Sequence of chain 1.D:
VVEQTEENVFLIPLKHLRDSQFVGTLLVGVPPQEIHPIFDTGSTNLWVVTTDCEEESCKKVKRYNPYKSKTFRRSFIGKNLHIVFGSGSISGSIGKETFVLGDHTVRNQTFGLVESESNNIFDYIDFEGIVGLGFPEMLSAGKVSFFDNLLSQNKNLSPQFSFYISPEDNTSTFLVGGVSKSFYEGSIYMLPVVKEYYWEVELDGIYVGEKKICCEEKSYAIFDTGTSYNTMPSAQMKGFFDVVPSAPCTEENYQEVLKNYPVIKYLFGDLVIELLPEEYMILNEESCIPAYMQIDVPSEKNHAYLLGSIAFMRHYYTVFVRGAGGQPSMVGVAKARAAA

Binding-site contacts:
Ligand atom C03 contacts residue ASP238 of chain 1.D at 3.9 Å.
Ligand atom N04 contacts residue GLY50 of chain 1.D at 3.6 Å.
Ligand atom C02 contacts residue ASP238 of chain 1.D at 3.5 Å.
Ligand atom C06 contacts residue GLY240 of chain 1.D at 3.9 Å.
Ligand atom C16 contacts residue MET307 of chain 1.D at 3.5 Å (hydrophobic).
Ligand atom C27 contacts residue ASP48 of chain 1.D at 3.6 Å.
Ligand atom C18 contacts residue THR241 of chain 1.D at 3.2 Å.
Ligand atom C18 contacts residue ILE309 of chain 1.D at 3.8 Å (hydrophobic).
Ligand atom C08 contacts residue GLY240 of chain 1.D at 3.5 Å.
Ligand atom N04 contacts residue ASP238 of chain 1.D at 2.3 Å (salt-bridge).
Ligand atom O01 contacts residue SER95 of chain 1.D at 3.5 Å (h-bond).
Ligand atom C23 contacts residue ILE309 of chain 1.D at 3.8 Å (hydrophobic).
Ligand atom C03 contacts residue THR241 of chain 1.D at 3.9 Å.
Ligand atom C15 contacts residue GLY240 of chain 1.D at 3.3 Å.
Ligand atom C29 contacts residue ILE144 of chain 1.D at 3.4 Å (hydrophobic).
Ligand atom C07 contacts residue GLY240 of chain 1.D at 3.8 Å.
Ligand atom N01 contacts residue SER51 of chain 1.D at 3.9 Å.
Ligand atom C12 contacts residue PHE136 of chain 1.D at 4.0 Å (hydrophobic).
Ligand atom C04 contacts residue THR241 of chain 1.D at 3.2 Å.
Ligand atom N04 contacts residue ASP48 of chain 1.D at 2.8 Å (salt-bridge).
Ligand atom C05 contacts residue THR241 of chain 1.D at 3.4 Å.
Ligand atom C19 contacts residue LEU320 of chain 1.D at 3.9 Å (hydrophobic).
Ligand atom C20 contacts residue LEU320 of chain 1.D at 3.7 Å (hydrophobic).
Ligand atom C27 contacts residue SER51 of chain 1.D at 3.3 Å.
Ligand atom C17 contacts residue MET307 of chain 1.D at 3.5 Å (hydrophobic).
Ligand atom C12 contacts residue PHE141 of chain 1.D at 3.9 Å (hydrophobic).
Ligand atom C16 contacts residue THR241 of chain 1.D at 3.6 Å.
Ligand atom C06 contacts residue THR241 of chain 1.D at 3.6 Å.
Ligand atom C17 contacts residue ILE309 of chain 1.D at 3.8 Å (hydrophobic).
Ligand atom N01 contacts residue ASP48 of chain 1.D at 2.4 Å (salt-bridge).
Ligand atom C02 contacts residue ASP48 of chain 1.D at 3.1 Å.
Ligand atom C05 contacts residue GLY240 of chain 1.D at 3.7 Å.
Ligand atom N04 contacts residue GLY240 of chain 1.D at 3.9 Å.
Ligand atom C24 contacts residue ILE309 of chain 1.D at 3.7 Å (hydrophobic).
Ligand atom C01 contacts residue ASP48 of chain 1.D at 3.5 Å.
Ligand atom C30 contacts residue ASP48 of chain 1.D at 3.8 Å.
Ligand atom N03 contacts residue GLY240 of chain 1.D at 2.8 Å (h-bond).
Ligand atom C17 contacts residue THR241 of chain 1.D at 3.4 Å.
Ligand atom C11 contacts residue GLN29 of chain 1.D at 3.4 Å.
Ligand atom C13 contacts residue PHE136 of chain 1.D at 3.9 Å (hydrophobic).

A small-molecule ligand and the protein it binds are described below.
Small molecule (SMILES): [H]/N=C1\N[C@](C)(C(C)C)CC(=O)N1[C@H](c1ccccc1)c1cccc(C(=O)N[C@@H](C)c2ccccc2)c1